Sequence of chain 1.C:
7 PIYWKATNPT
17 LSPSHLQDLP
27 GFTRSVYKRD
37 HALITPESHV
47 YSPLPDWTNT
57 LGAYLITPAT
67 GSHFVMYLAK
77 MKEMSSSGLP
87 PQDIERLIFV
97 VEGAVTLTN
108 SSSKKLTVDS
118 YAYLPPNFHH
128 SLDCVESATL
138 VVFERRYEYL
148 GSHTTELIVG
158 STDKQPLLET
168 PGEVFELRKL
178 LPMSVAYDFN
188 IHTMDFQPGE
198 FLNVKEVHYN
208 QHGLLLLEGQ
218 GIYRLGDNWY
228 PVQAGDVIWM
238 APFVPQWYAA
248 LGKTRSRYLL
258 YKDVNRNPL

Binding-site contacts:
Ligand atom NB contacts residue GLU203 of chain 1.C at 2.6 Å (salt-bridge).
Ligand atom N contacts residue LEU199 of chain 1.C at 4.2 Å.
Ligand atom O contacts residue HIS209 of chain 1.C at 3.5 Å.
Ligand atom CG contacts residue TYR220 of chain 1.C at 3.7 Å (hydrophobic).
Ligand atom CG contacts residue MN1 of chain 1.U at 3.2 Å.
Ligand atom CA contacts residue MET191 of chain 1.C at 3.9 Å (hydrophobic).
Ligand atom NE contacts residue TYR220 of chain 1.C at 3.2 Å (h-bond).
Ligand atom NE contacts residue GLN243 of chain 1.C at 2.7 Å (h-bond).
Ligand atom NB contacts residue MN1 of chain 1.U at 2.3 Å.
Ligand atom OE contacts residue MET191 of chain 1.C at 4.1 Å.
Ligand atom NE contacts residue LEU199 of chain 1.C at 4.2 Å.
Ligand atom O contacts residue GLU203 of chain 1.C at 2.9 Å (salt-bridge).
Ligand atom C contacts residue LEU257 of chain 1.C at 4.1 Å (hydrophobic).
Ligand atom C contacts residue GLU203 of chain 1.C at 3.5 Å.
Ligand atom CA contacts residue MN1 of chain 1.U at 3.2 Å.
Ligand atom CA contacts residue LEU257 of chain 1.C at 3.9 Å (hydrophobic).
Ligand atom CG contacts residue LEU199 of chain 1.C at 4.1 Å (hydrophobic).
Ligand atom C contacts residue MN1 of chain 1.U at 3.0 Å.
Ligand atom NB contacts residue GLN243 of chain 1.C at 3.6 Å.
Ligand atom O contacts residue LYS259 of chain 1.C at 3.7 Å.
Ligand atom N contacts residue MET191 of chain 1.C at 3.3 Å.
Ligand atom C contacts residue LYS259 of chain 1.C at 4.2 Å.
Ligand atom CG contacts residue GLU203 of chain 1.C at 3.5 Å.
Ligand atom N contacts residue GLU203 of chain 1.C at 2.9 Å (salt-bridge).
Ligand atom CA contacts residue GLU203 of chain 1.C at 3.4 Å.
Ligand atom NE contacts residue GLU203 of chain 1.C at 3.6 Å.
Ligand atom OXT contacts residue HIS189 of chain 1.C at 4.1 Å.
Ligand atom CG contacts residue GLN243 of chain 1.C at 3.5 Å.
Ligand atom CG contacts residue MET237 of chain 1.C at 4.0 Å (hydrophobic).
Ligand atom CG contacts residue TYR255 of chain 1.C at 3.7 Å (hydrophobic).
Ligand atom OE contacts residue TYR255 of chain 1.C at 2.5 Å (h-bond).
Ligand atom NB contacts residue HIS209 of chain 1.C at 4.0 Å.
Ligand atom O contacts residue MN1 of chain 1.U at 2.2 Å.
Ligand atom NE contacts residue MET237 of chain 1.C at 3.5 Å.
Ligand atom O contacts residue HIS205 of chain 1.C at 3.5 Å (h-bond).
Ligand atom OXT contacts residue LYS259 of chain 1.C at 3.6 Å.
Ligand atom OE contacts residue TYR220 of chain 1.C at 3.3 Å (h-bond).
Ligand atom N contacts residue PHE172 of chain 1.C at 4.1 Å.
Ligand atom C contacts residue HIS209 of chain 1.C at 4.1 Å.
Ligand atom NE contacts residue MN1 of chain 1.U at 3.3 Å.

A small-molecule ligand and the protein it binds are described below.
Small molecule (SMILES): NC(=O)N[C@H](N)C(=O)O